Binding-site contacts:
Ligand atom C5 contacts residue ASN154 of chain 4.A at 3.4 Å.
Ligand atom N2 contacts residue ASN2 of chain 4.A at 3.9 Å.
Ligand atom C4 contacts residue ASN154 of chain 4.A at 4.4 Å.
Ligand atom N2 contacts residue PHE3 of chain 4.A at 2.7 Å (h-bond).
Ligand atom C8 contacts residue PHE3 of chain 4.A at 3.3 Å (hydrophobic).
Ligand atom C1 contacts residue ASN5 of chain 4.A at 1.4 Å.
Ligand atom C3 contacts residue ASN5 of chain 4.A at 3.8 Å.
Ligand atom C3 contacts residue ASN2 of chain 4.A at 4.4 Å.
Ligand atom O5 contacts residue ASN154 of chain 4.A at 3.8 Å.
Ligand atom C4 contacts residue ASN5 of chain 4.A at 4.2 Å.
Ligand atom C2 contacts residue ASN5 of chain 4.A at 2.5 Å.
Ligand atom N2 contacts residue ASN5 of chain 4.A at 2.9 Å (h-bond).
Ligand atom C1 contacts residue PHE3 of chain 4.A at 4.0 Å (hydrophobic).
Ligand atom O3 contacts residue ASN2 of chain 4.A at 3.7 Å.
Ligand atom C8 contacts residue ASN2 of chain 4.A at 3.6 Å.
Ligand atom C2 contacts residue PHE3 of chain 4.A at 3.8 Å (hydrophobic).
Ligand atom C7 contacts residue ASN5 of chain 4.A at 3.7 Å.
Ligand atom C6 contacts residue ASN154 of chain 4.A at 4.0 Å.
Ligand atom O7 contacts residue ASN5 of chain 4.A at 4.0 Å.
Ligand atom C7 contacts residue ASN2 of chain 4.A at 3.8 Å.
Ligand atom C1 contacts residue ASN154 of chain 4.A at 4.0 Å.
Ligand atom O5 contacts residue ASN5 of chain 4.A at 2.4 Å (h-bond).
Ligand atom C7 contacts residue PHE3 of chain 4.A at 3.5 Å (hydrophobic).
Ligand atom C3 contacts residue PHE3 of chain 4.A at 4.3 Å (hydrophobic).
Ligand atom C5 contacts residue ASN5 of chain 4.A at 3.6 Å.

Sequence of chain 4.A:
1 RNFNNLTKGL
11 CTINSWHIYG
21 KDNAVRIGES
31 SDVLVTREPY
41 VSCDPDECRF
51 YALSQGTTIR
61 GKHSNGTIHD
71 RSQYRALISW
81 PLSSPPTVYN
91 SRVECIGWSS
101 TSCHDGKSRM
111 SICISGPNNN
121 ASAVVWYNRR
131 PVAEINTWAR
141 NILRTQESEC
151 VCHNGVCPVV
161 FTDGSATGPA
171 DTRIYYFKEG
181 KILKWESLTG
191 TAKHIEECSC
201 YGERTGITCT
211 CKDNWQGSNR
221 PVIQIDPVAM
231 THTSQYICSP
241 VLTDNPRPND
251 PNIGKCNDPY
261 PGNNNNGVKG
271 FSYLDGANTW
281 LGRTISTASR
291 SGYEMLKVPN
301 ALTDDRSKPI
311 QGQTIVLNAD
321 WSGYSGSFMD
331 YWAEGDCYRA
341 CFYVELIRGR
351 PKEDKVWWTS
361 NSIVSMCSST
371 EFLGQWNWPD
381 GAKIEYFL

This small molecule binds to this protein.
Small molecule (SMILES): CC(=O)N[C@@H]1[C@@H](O)[C@H](O)[C@@H](CO)O[C@H]1O